Sequence of chain 1.A:
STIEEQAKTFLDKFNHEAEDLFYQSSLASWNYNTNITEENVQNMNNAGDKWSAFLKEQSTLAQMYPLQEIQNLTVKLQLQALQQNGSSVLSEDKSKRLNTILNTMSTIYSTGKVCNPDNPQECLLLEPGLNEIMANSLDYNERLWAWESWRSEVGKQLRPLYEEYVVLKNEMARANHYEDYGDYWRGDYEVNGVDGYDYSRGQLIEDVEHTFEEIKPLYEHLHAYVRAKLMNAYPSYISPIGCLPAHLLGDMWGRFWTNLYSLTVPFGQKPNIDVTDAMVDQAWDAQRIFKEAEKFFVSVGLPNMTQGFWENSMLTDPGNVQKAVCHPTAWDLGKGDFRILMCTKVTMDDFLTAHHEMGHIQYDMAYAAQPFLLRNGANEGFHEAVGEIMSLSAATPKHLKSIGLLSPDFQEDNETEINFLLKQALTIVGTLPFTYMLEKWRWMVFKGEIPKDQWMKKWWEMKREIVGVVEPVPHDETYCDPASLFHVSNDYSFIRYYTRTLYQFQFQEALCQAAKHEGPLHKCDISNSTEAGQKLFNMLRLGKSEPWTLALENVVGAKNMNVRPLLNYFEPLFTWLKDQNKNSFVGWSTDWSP

Binding-site contacts:
Ligand atom O5 contacts residue ASN35 of chain 1.A at 2.4 Å (h-bond).
Ligand atom O5 contacts residue THR37 of chain 1.A at 3.3 Å (h-bond).
Ligand atom C2 contacts residue ASN35 of chain 1.A at 2.5 Å.
Ligand atom C1 contacts residue GLN322 of chain 1.A at 4.2 Å.
Ligand atom C5 contacts residue ASN35 of chain 1.A at 3.7 Å.
Ligand atom C1 contacts residue ASN35 of chain 1.A at 1.4 Å.
Ligand atom C7 contacts residue ASN35 of chain 1.A at 3.8 Å.
Ligand atom N2 contacts residue ASN35 of chain 1.A at 3.4 Å (h-bond).
Ligand atom C5 contacts residue THR37 of chain 1.A at 4.2 Å.
Ligand atom O7 contacts residue ASN35 of chain 1.A at 3.4 Å (h-bond).
Ligand atom C7 contacts residue GLN322 of chain 1.A at 4.3 Å.
Ligand atom O7 contacts residue GLN322 of chain 1.A at 3.5 Å (h-bond).
Ligand atom C3 contacts residue ASN35 of chain 1.A at 3.5 Å.
Ligand atom C6 contacts residue THR37 of chain 1.A at 3.7 Å.
Ligand atom C1 contacts residue THR37 of chain 1.A at 4.4 Å.
Ligand atom O3 contacts residue ASN35 of chain 1.A at 3.6 Å (h-bond).
Ligand atom C4 contacts residue ASN35 of chain 1.A at 4.2 Å.

This small molecule binds to this protein.
Small molecule (SMILES): CC(=O)N[C@@H]1[C@@H](O)[C@H](O)[C@@H](CO)O[C@H]1O